This protein binds this small molecule.
Small molecule (SMILES): CC(=O)N[C@H]1[C@H](O[C@H]2[C@H](O)[C@@H](NC(C)=O)CO[C@@H]2CO)O[C@H](CO)[C@@H](O)[C@@H]1O

Binding-site contacts:
Ligand atom C1 contacts residue ARG449 of chain 1.I at 3.5 Å.
Ligand atom C2 contacts residue ASN344 of chain 1.I at 2.5 Å.
Ligand atom C6 contacts residue ARG449 of chain 1.I at 3.7 Å.
Ligand atom C7 contacts residue LYS342 of chain 1.I at 3.2 Å.
Ligand atom O7 contacts residue LYS342 of chain 1.I at 2.7 Å (salt-bridge).
Ligand atom C8 contacts residue LYS342 of chain 1.I at 3.9 Å.
Ligand atom C3 contacts residue ASN344 of chain 1.I at 3.8 Å.
Ligand atom C5 contacts residue ARG449 of chain 1.I at 3.8 Å.
Ligand atom C5 contacts residue ASN344 of chain 1.I at 3.6 Å.
Ligand atom C2 contacts residue LYS342 of chain 1.I at 4.3 Å.
Ligand atom C8 contacts residue ASN344 of chain 1.I at 4.1 Å.
Ligand atom N2 contacts residue LYS342 of chain 1.I at 4.0 Å.
Ligand atom O7 contacts residue ASN344 of chain 1.I at 4.4 Å.
Ligand atom C1 contacts residue ASN344 of chain 1.I at 1.4 Å.
Ligand atom N2 contacts residue ASN344 of chain 1.I at 2.9 Å (h-bond).
Ligand atom C4 contacts residue ASN344 of chain 1.I at 4.2 Å.
Ligand atom C7 contacts residue ASN344 of chain 1.I at 3.8 Å.
Ligand atom O5 contacts residue ARG449 of chain 1.I at 2.7 Å (salt-bridge).
Ligand atom O5 contacts residue ASN344 of chain 1.I at 2.3 Å (h-bond).

Sequence of chain 1.I:
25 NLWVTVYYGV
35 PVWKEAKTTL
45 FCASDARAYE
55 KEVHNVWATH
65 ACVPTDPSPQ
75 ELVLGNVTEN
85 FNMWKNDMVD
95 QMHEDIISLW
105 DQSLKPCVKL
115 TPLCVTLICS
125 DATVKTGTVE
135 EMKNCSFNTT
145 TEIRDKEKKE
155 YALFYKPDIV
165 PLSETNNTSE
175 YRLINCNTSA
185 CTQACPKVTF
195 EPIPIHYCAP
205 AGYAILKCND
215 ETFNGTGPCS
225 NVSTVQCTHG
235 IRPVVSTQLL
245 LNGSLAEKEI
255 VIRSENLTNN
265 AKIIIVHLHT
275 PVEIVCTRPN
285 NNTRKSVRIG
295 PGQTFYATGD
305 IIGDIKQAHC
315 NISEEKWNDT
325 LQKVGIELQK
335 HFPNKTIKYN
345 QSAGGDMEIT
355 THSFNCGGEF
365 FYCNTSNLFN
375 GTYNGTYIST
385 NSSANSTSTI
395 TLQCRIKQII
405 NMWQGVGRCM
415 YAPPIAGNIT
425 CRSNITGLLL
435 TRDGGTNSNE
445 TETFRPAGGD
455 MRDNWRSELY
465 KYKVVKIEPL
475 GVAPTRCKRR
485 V